Binding-site contacts:
Ligand atom O1B contacts residue LEU221 of chain 1.A at 4.0 Å.
Ligand atom C5 contacts residue ALA129 of chain 1.A at 3.5 Å (hydrophobic).
Ligand atom C8 contacts residue GLU185 of chain 1.A at 3.8 Å.
Ligand atom C4 contacts residue ALA129 of chain 1.A at 3.2 Å (hydrophobic).
Ligand atom C1 contacts residue THR130 of chain 1.A at 3.6 Å.
Ligand atom C1 contacts residue SER131 of chain 1.A at 3.7 Å.
Ligand atom C10 contacts residue TRP146 of chain 1.A at 3.8 Å (hydrophobic).
Ligand atom O10 contacts residue TRP146 of chain 1.A at 3.3 Å.
Ligand atom O8 contacts residue TRP146 of chain 1.A at 3.8 Å.
Ligand atom C9 contacts residue HIS178 of chain 1.A at 3.4 Å.
Ligand atom O10 contacts residue LEU148 of chain 1.A at 3.7 Å.
Ligand atom C8 contacts residue TYR92 of chain 1.A at 3.6 Å (hydrophobic).
Ligand atom O10 contacts residue GLY128 of chain 1.A at 4.0 Å.
Ligand atom O8 contacts residue TYR92 of chain 1.A at 2.8 Å (h-bond).
Ligand atom O9 contacts residue TYR92 of chain 1.A at 3.0 Å (h-bond).
Ligand atom C11 contacts residue LEU189 of chain 1.A at 3.5 Å (hydrophobic).
Ligand atom C11 contacts residue LEU148 of chain 1.A at 4.0 Å (hydrophobic).
Ligand atom O6 contacts residue VAL181 of chain 1.A at 3.3 Å.
Ligand atom C10 contacts residue ALA129 of chain 1.A at 3.8 Å (hydrophobic).
Ligand atom O1A contacts residue SER131 of chain 1.A at 2.8 Å (h-bond).
Ligand atom O10 contacts residue ALA129 of chain 1.A at 4.1 Å.
Ligand atom O4 contacts residue ALA129 of chain 1.A at 3.5 Å (h-bond).
Ligand atom O9 contacts residue GLU185 of chain 1.A at 2.4 Å (salt-bridge).
Ligand atom C9 contacts residue TYR92 of chain 1.A at 3.3 Å (hydrophobic).
Ligand atom C9 contacts residue TRP146 of chain 1.A at 4.1 Å (hydrophobic).
Ligand atom O7 contacts residue GLU185 of chain 1.A at 3.9 Å.
Ligand atom O6 contacts residue ASN219 of chain 1.A at 3.6 Å (h-bond).
Ligand atom C6 contacts residue LEU221 of chain 1.A at 3.8 Å (hydrophobic).
Ligand atom C6 contacts residue SER131 of chain 1.A at 3.9 Å.
Ligand atom O9 contacts residue GLY223 of chain 1.A at 4.0 Å.
Ligand atom C7 contacts residue TRP146 of chain 1.A at 4.0 Å (hydrophobic).
Ligand atom O1A contacts residue THR130 of chain 1.A at 3.8 Å.
Ligand atom O1B contacts residue THR130 of chain 1.A at 2.6 Å (h-bond).
Ligand atom C9 contacts residue GLU185 of chain 1.A at 3.3 Å.
Ligand atom O9 contacts residue HIS178 of chain 1.A at 3.4 Å (h-bond).
Ligand atom C6 contacts residue GLU185 of chain 1.A at 3.4 Å.
Ligand atom O6 contacts residue GLU185 of chain 1.A at 3.0 Å (salt-bridge).
Ligand atom N5 contacts residue TRP146 of chain 1.A at 3.7 Å.
Ligand atom N5 contacts residue ALA129 of chain 1.A at 2.9 Å (h-bond).
Ligand atom O1B contacts residue SER131 of chain 1.A at 3.7 Å.

Sequence of chain 1.A:
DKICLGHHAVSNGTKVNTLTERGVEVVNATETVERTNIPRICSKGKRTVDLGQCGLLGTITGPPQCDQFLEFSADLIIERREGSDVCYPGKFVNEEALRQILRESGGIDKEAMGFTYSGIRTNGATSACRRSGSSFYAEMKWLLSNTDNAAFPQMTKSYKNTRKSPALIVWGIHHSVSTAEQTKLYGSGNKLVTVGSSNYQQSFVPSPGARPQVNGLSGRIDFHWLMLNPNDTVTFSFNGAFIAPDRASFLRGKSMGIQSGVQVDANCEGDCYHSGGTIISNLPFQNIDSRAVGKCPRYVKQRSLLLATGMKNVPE

This protein binds this small molecule.
Small molecule (SMILES): CC(=O)N[C@H]1[C@H](O[C@@H]2[C@@H](O)[C@H](O)O[C@H](CO)[C@@H]2O)O[C@H](CO[C@]2(C(=O)O)C[C@H](O)[C@@H](NC(C)=O)[C@H]([C@H](O)[C@H](O)CO)O2)[C@@H](O)[C@@H]1O[C@@H]1O[C@H](CO)[C@H](O)[C@H](O)[C@H]1O